The small molecule below binds the protein below.
Small molecule (SMILES): C[C@@H](O)[C@@H](C)O

Binding-site contacts:
Ligand atom C4 contacts residue ARG387 of chain 2.B at 4.0 Å.
Ligand atom O5 contacts residue TRP395 of chain 2.B at 3.6 Å.
Ligand atom C1 contacts residue ARG387 of chain 2.B at 4.4 Å.
Ligand atom O5 contacts residue ARG387 of chain 2.B at 3.0 Å (salt-bridge).
Ligand atom C2 contacts residue ARG387 of chain 2.B at 4.3 Å.
Ligand atom C3 contacts residue TRP395 of chain 2.B at 3.5 Å (hydrophobic).
Ligand atom C4 contacts residue TRP395 of chain 2.B at 3.7 Å (hydrophobic).
Ligand atom C2 contacts residue TRP395 of chain 2.B at 3.7 Å (hydrophobic).

Sequence of chain 2.B:
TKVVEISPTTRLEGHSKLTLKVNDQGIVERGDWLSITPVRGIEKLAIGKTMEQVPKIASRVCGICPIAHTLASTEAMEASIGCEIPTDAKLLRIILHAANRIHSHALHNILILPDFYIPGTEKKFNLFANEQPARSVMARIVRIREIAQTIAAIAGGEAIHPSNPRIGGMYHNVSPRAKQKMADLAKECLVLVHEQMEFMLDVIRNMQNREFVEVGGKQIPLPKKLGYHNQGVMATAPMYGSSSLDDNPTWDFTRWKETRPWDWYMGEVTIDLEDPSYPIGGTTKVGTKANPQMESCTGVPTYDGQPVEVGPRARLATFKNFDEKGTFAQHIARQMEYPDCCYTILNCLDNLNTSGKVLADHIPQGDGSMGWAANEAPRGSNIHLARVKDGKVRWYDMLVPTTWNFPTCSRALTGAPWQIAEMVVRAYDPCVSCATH